A small-molecule ligand and the protein it binds are described below.
Small molecule (SMILES): CC(=O)N[C@H]1[C@H](O[C@H]2[C@H](O)[C@@H](NC(C)=O)CO[C@@H]2CO)O[C@H](CO)[C@@H](O)[C@@H]1O

Sequence of chain 1.B:
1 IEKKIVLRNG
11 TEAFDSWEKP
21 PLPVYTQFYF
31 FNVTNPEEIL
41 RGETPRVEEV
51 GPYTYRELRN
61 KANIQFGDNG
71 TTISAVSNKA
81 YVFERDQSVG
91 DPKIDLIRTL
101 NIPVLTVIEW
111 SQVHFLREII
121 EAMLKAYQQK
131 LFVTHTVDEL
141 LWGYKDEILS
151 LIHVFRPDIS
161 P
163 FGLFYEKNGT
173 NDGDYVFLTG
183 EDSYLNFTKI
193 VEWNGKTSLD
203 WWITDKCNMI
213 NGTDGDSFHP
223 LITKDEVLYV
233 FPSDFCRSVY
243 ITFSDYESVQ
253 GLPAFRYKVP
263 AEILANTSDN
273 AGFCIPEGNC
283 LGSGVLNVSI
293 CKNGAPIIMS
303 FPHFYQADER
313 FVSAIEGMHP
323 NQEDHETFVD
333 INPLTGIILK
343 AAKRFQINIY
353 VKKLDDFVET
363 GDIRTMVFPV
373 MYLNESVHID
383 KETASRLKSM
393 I

Binding-site contacts:
Ligand atom O5 contacts residue ASN170 of chain 1.B at 2.4 Å (h-bond).
Ligand atom C4 contacts residue TYR81 of chain 1.B at 4.2 Å (hydrophobic).
Ligand atom C2 contacts residue ASN170 of chain 1.B at 2.5 Å.
Ligand atom C1 contacts residue TYR81 of chain 1.B at 3.4 Å (hydrophobic).
Ligand atom C1 contacts residue ASN170 of chain 1.B at 1.4 Å.
Ligand atom C7 contacts residue TRP142 of chain 1.B at 4.4 Å (hydrophobic).
Ligand atom O7 contacts residue VAL82 of chain 1.B at 3.9 Å.
Ligand atom C2 contacts residue TYR81 of chain 1.B at 3.3 Å (hydrophobic).
Ligand atom O3 contacts residue TYR81 of chain 1.B at 4.0 Å.
Ligand atom C8 contacts residue TYR81 of chain 1.B at 4.2 Å (hydrophobic).
Ligand atom O7 contacts residue ASN170 of chain 1.B at 3.5 Å (h-bond).
Ligand atom O4 contacts residue VAL82 of chain 1.B at 4.1 Å.
Ligand atom N2 contacts residue ASN170 of chain 1.B at 2.9 Å (h-bond).
Ligand atom C8 contacts residue TRP142 of chain 1.B at 3.1 Å (hydrophobic).
Ligand atom C5 contacts residue ASN170 of chain 1.B at 3.7 Å.
Ligand atom C3 contacts residue TYR81 of chain 1.B at 3.2 Å (hydrophobic).
Ligand atom C5 contacts residue TYR81 of chain 1.B at 4.3 Å (hydrophobic).
Ligand atom C7 contacts residue ASN170 of chain 1.B at 3.4 Å.
Ligand atom C4 contacts residue ASN170 of chain 1.B at 4.3 Å.
Ligand atom O7 contacts residue LEU58 of chain 1.B at 3.9 Å.
Ligand atom C3 contacts residue ASN170 of chain 1.B at 3.9 Å.
Ligand atom C8 contacts residue TYR55 of chain 1.B at 3.5 Å (hydrophobic).
Ligand atom N2 contacts residue TYR81 of chain 1.B at 2.8 Å (h-bond).
Ligand atom O5 contacts residue TYR81 of chain 1.B at 4.4 Å.
Ligand atom C7 contacts residue TYR81 of chain 1.B at 4.0 Å (hydrophobic).